Binding-site contacts:
Ligand atom O contacts residue PHE42 of chain 1.A at 3.1 Å.
Ligand atom CD2 contacts residue PHE42 of chain 1.A at 3.5 Å (hydrophobic).
Ligand atom CH2 contacts residue VAL36 of chain 1.A at 3.5 Å (hydrophobic).
Ligand atom CB contacts residue TRP41 of chain 1.A at 3.8 Å (hydrophobic).
Ligand atom C contacts residue WHL1 of chain 1.C at 3.8 Å.
Ligand atom CB contacts residue PHE42 of chain 1.A at 3.7 Å (hydrophobic).
Ligand atom SG contacts residue WHL1 of chain 1.C at 1.8 Å.
Ligand atom CB contacts residue WHL1 of chain 1.C at 2.3 Å.
Ligand atom CG contacts residue PHE42 of chain 1.A at 3.9 Å (hydrophobic).
Ligand atom CE2 contacts residue GLN114 of chain 1.A at 3.3 Å.
Ligand atom C contacts residue TRP41 of chain 1.A at 3.7 Å (hydrophobic).
Ligand atom CE1 contacts residue PHE42 of chain 1.A at 3.9 Å (hydrophobic).
Ligand atom CB contacts residue TRP41 of chain 1.A at 3.5 Å (hydrophobic).
Ligand atom O contacts residue TRP41 of chain 1.A at 2.8 Å (h-bond).
Ligand atom NE1 contacts residue HIS49 of chain 1.A at 3.8 Å.
Ligand atom CZ contacts residue PHE42 of chain 1.A at 3.7 Å (hydrophobic).
Ligand atom CA contacts residue WHL1 of chain 1.C at 3.6 Å.
Ligand atom CB contacts residue PHE42 of chain 1.A at 3.7 Å (hydrophobic).
Ligand atom CA contacts residue TRP41 of chain 1.A at 3.8 Å (hydrophobic).
Ligand atom CH2 contacts residue GLN114 of chain 1.A at 3.8 Å.
Ligand atom CA contacts residue PHE42 of chain 1.A at 3.5 Å (hydrophobic).
Ligand atom OD1 contacts residue PHE42 of chain 1.A at 3.4 Å.
Ligand atom CZ3 contacts residue TRP41 of chain 1.A at 3.8 Å (hydrophobic).
Ligand atom CZ2 contacts residue GLN114 of chain 1.A at 3.1 Å.
Ligand atom OG1 contacts residue LYS110 of chain 1.A at 2.3 Å (salt-bridge).
Ligand atom C contacts residue PHE45 of chain 1.A at 3.6 Å (hydrophobic).
Ligand atom N contacts residue PHE45 of chain 1.A at 3.4 Å.
Ligand atom OD1 contacts residue LYS38 of chain 1.A at 3.8 Å.
Ligand atom N contacts residue TRP41 of chain 1.A at 3.3 Å (h-bond).
Ligand atom CG2 contacts residue ILE107 of chain 1.A at 3.5 Å (hydrophobic).
Ligand atom CA contacts residue PHE45 of chain 1.A at 3.2 Å (hydrophobic).
Ligand atom CB contacts residue LYS110 of chain 1.A at 3.6 Å.
Ligand atom CB contacts residue WHL1 of chain 1.C at 3.4 Å.
Ligand atom NE1 contacts residue GLN114 of chain 1.A at 3.6 Å (h-bond).
Ligand atom CD1 contacts residue HIS49 of chain 1.A at 3.7 Å.
Ligand atom CE2 contacts residue PHE42 of chain 1.A at 3.5 Å (hydrophobic).
Ligand atom N contacts residue PHE42 of chain 1.A at 3.5 Å.
Ligand atom CE3 contacts residue TRP41 of chain 1.A at 3.5 Å (hydrophobic).
Ligand atom CB contacts residue PHE45 of chain 1.A at 3.2 Å (hydrophobic).
Ligand atom O contacts residue PHE45 of chain 1.A at 3.4 Å.

A small-molecule ligand and the protein it binds are described below.
Small molecule (SMILES): CC[C@H](C)[C@H](NC(=O)[C@H](CC1=c2ccccc2=NC1)NC(=O)[C@H](C)NC(=O)[C@H](C)NC(=O)[C@H](CC(=O)O)NC(=O)[C@H](C)NC(=O)[C@H](CS)NC(=O)[C@H](CC(=O)O)NC(=O)[C@H](Cc1ccc(O)cc1)NC(=O)[C@H](CC1=CN=C2CC=CC=C12)NC(=O)[C@H](C)NC(=O)[C@@H]1CCCN1)C(=O)N[C@@H](CS)C(=O)N[C@H](C(=O)N[C@H](C=O)Cc1ccccc1)[C@@H](C)O

Sequence of chain 1.A:
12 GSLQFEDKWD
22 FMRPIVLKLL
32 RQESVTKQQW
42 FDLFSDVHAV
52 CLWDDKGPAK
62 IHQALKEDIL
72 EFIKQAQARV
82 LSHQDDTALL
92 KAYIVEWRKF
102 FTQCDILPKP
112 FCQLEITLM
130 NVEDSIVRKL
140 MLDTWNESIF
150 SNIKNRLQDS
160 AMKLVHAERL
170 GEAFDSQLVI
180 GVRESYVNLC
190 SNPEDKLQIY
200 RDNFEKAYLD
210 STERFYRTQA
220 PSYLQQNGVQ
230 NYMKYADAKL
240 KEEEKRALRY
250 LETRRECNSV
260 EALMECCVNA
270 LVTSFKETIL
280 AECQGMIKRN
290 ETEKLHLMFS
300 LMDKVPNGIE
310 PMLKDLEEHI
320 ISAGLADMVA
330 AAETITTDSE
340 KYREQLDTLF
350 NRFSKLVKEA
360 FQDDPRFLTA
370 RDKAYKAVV